This small molecule binds to this protein.
Small molecule (SMILES): COc1ccccc1C(=O)Oc1c(Br)cc(Br)cc1CNC(=O)c1ccccc1[N+](=O)[O-]

Binding-site contacts:
Ligand atom N26 contacts residue TYR56 of chain 1.K at 3.7 Å.
Ligand atom C07 contacts residue LEU36 of chain 1.K at 3.3 Å (hydrophobic).
Ligand atom C22 contacts residue GLY38 of chain 1.K at 3.5 Å.
Ligand atom C19 contacts residue TYR47 of chain 1.K at 3.7 Å (hydrophobic).
Ligand atom BR2 contacts residue TYR47 of chain 1.K at 3.6 Å.
Ligand atom C32 contacts residue TRP88 of chain 1.K at 3.4 Å (hydrophobic).
Ligand atom C30 contacts residue TYR93 of chain 1.K at 3.4 Å (hydrophobic).
Ligand atom O13 contacts residue TYR64 of chain 1.K at 3.7 Å.
Ligand atom O28 contacts residue TRP60 of chain 1.K at 3.2 Å (h-bond).
Ligand atom C12 contacts residue TYR64 of chain 1.K at 3.5 Å (hydrophobic).
Ligand atom C19 contacts residue GLY126 of chain 1.K at 3.7 Å.
Ligand atom BR1 contacts residue TRP60 of chain 1.K at 3.6 Å.
Ligand atom C02 contacts residue SER129 of chain 1.K at 3.7 Å.
Ligand atom C30 contacts residue TRP88 of chain 1.K at 3.6 Å (hydrophobic).
Ligand atom O27 contacts residue LEU110 of chain 1.K at 3.1 Å.
Ligand atom C16 contacts residue ALA127 of chain 1.K at 3.5 Å (hydrophobic).
Ligand atom O01 contacts residue SER129 of chain 1.K at 3.3 Å (h-bond).
Ligand atom N03 contacts residue ASP73 of chain 1.K at 2.7 Å (salt-bridge).
Ligand atom C05 contacts residue TYR64 of chain 1.K at 3.6 Å (hydrophobic).
Ligand atom C07 contacts residue TYR64 of chain 1.K at 3.5 Å (hydrophobic).
Ligand atom C22 contacts residue LEU39 of chain 1.K at 3.5 Å (hydrophobic).
Ligand atom BR1 contacts residue TYR64 of chain 1.K at 3.5 Å.
Ligand atom O21 contacts residue GLY38 of chain 1.K at 3.5 Å.
Ligand atom C32 contacts residue THR115 of chain 1.K at 3.7 Å.
Ligand atom C24 contacts residue TRP88 of chain 1.K at 3.6 Å (hydrophobic).
Ligand atom C09 contacts residue TYR64 of chain 1.K at 3.4 Å (hydrophobic).
Ligand atom N26 contacts residue TRP60 of chain 1.K at 3.6 Å.
Ligand atom C31 contacts residue THR75 of chain 1.K at 3.7 Å.
Ligand atom O28 contacts residue TYR56 of chain 1.K at 3.4 Å.
Ligand atom C04 contacts residue ASP73 of chain 1.K at 3.5 Å.
Ligand atom C06 contacts residue LEU36 of chain 1.K at 3.5 Å (hydrophobic).
Ligand atom C06 contacts residue TYR64 of chain 1.K at 3.5 Å (hydrophobic).
Ligand atom C31 contacts residue TRP88 of chain 1.K at 3.2 Å (hydrophobic).
Ligand atom C32 contacts residue THR75 of chain 1.K at 3.7 Å.
Ligand atom O27 contacts residue TRP60 of chain 1.K at 3.3 Å (h-bond).
Ligand atom C22 contacts residue LEU40 of chain 1.K at 3.7 Å (hydrophobic).
Ligand atom C18 contacts residue TYR47 of chain 1.K at 3.7 Å (hydrophobic).
Ligand atom C09 contacts residue LEU36 of chain 1.K at 3.7 Å (hydrophobic).
Ligand atom C10 contacts residue TYR64 of chain 1.K at 3.5 Å (hydrophobic).
Ligand atom O01 contacts residue TYR56 of chain 1.K at 2.9 Å (h-bond).

Sequence of chain 1.K:
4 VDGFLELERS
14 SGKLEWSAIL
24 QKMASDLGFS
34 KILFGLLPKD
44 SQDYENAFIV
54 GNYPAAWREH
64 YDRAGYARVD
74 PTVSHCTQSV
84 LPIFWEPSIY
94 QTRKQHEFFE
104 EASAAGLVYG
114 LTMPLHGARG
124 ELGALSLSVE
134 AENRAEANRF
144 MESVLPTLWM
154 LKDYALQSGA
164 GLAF